A protein and the small-molecule ligand that binds it are described below.
Small molecule (SMILES): Cc1cc(CCCOc2c(C)cc(-c3noc(C(F)(F)F)n3)cc2C)on1

Binding-site contacts:
Ligand atom C3B contacts residue MET224 of chain 6.A at 3.6 Å (hydrophobic).
Ligand atom C5B contacts residue TYR152 of chain 6.A at 3.5 Å (hydrophobic).
Ligand atom CM2 contacts residue TYR128 of chain 6.A at 3.4 Å (hydrophobic).
Ligand atom C2C contacts residue TYR128 of chain 6.A at 3.2 Å (hydrophobic).
Ligand atom C1C contacts residue TYR128 of chain 6.A at 3.5 Å (hydrophobic).
Ligand atom F3 contacts residue PRO174 of chain 6.A at 2.9 Å.
Ligand atom CM6 contacts residue LEU25 of chain 6.C at 3.8 Å (hydrophobic).
Ligand atom N1A contacts residue PRO174 of chain 6.A at 3.5 Å.
Ligand atom C2C contacts residue ILE104 of chain 6.A at 3.8 Å (hydrophobic).
Ligand atom F3 contacts residue ALA150 of chain 6.A at 2.7 Å.
Ligand atom C3A contacts residue PHE186 of chain 6.A at 3.7 Å (hydrophobic).
Ligand atom F3 contacts residue MET151 of chain 6.A at 3.7 Å.
Ligand atom C4 contacts residue TYR197 of chain 6.A at 3.4 Å (hydrophobic).
Ligand atom O1A contacts residue ALA24 of chain 6.C at 3.3 Å.
Ligand atom N3A contacts residue TYR152 of chain 6.A at 3.8 Å.
Ligand atom F3 contacts residue VAL176 of chain 6.A at 3.6 Å.
Ligand atom C2A contacts residue PHE186 of chain 6.A at 3.5 Å (hydrophobic).
Ligand atom F3 contacts residue SER175 of chain 6.A at 2.8 Å.
Ligand atom F2 contacts residue VAL176 of chain 6.A at 2.7 Å.
Ligand atom C2B contacts residue ILE104 of chain 6.A at 3.8 Å (hydrophobic).
Ligand atom CM2 contacts residue ILE104 of chain 6.A at 3.6 Å (hydrophobic).
Ligand atom CM4 contacts residue ALA150 of chain 6.A at 3.6 Å (hydrophobic).
Ligand atom CM6 contacts residue TYR152 of chain 6.A at 3.4 Å (hydrophobic).
Ligand atom CM3 contacts residue ASN219 of chain 6.A at 3.8 Å.
Ligand atom F1 contacts residue ALA150 of chain 6.A at 3.8 Å.
Ligand atom CM6 contacts residue VAL188 of chain 6.A at 3.8 Å (hydrophobic).
Ligand atom C2A contacts residue TYR152 of chain 6.A at 3.7 Å (hydrophobic).
Ligand atom O1A contacts residue PRO174 of chain 6.A at 3.5 Å.
Ligand atom C1C contacts residue TYR197 of chain 6.A at 3.5 Å (hydrophobic).
Ligand atom C3C contacts residue TYR128 of chain 6.A at 3.3 Å (hydrophobic).
Ligand atom N1A contacts residue ALA24 of chain 6.C at 3.2 Å.
Ligand atom CM4 contacts residue VAL176 of chain 6.A at 3.8 Å (hydrophobic).
Ligand atom N3A contacts residue PHE186 of chain 6.A at 3.4 Å.
Ligand atom CM2 contacts residue MET224 of chain 6.A at 3.5 Å (hydrophobic).
Ligand atom C3 contacts residue LEU106 of chain 6.A at 3.8 Å (hydrophobic).
Ligand atom O1 contacts residue MET221 of chain 6.A at 3.7 Å.
Ligand atom F1 contacts residue PHE186 of chain 6.A at 3.8 Å.
Ligand atom F1 contacts residue MET224 of chain 6.A at 3.6 Å.
Ligand atom C6B contacts residue TYR152 of chain 6.A at 3.6 Å (hydrophobic).
Ligand atom F3 contacts residue TYR152 of chain 6.A at 3.6 Å.

Sequence of chain 6.A:
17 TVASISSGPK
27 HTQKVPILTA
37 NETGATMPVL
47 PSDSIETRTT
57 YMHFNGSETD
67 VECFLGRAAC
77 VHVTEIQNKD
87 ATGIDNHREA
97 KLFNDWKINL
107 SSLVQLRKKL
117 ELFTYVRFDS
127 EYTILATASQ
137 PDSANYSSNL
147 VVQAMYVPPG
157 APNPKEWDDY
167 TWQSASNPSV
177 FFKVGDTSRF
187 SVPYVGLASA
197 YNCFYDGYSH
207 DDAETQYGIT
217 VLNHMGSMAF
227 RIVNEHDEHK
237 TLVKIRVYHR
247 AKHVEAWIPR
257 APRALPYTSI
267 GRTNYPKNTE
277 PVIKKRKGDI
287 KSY

Sequence of chain 7.C:
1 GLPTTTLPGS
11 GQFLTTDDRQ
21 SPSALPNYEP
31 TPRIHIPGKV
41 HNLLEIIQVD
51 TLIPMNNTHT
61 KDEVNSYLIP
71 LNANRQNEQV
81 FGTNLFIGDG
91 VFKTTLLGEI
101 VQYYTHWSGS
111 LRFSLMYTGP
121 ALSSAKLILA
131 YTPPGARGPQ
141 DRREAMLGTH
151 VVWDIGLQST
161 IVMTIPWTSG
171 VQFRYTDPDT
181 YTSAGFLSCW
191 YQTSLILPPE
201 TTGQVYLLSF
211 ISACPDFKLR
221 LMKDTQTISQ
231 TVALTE

Sequence of chain 6.C:
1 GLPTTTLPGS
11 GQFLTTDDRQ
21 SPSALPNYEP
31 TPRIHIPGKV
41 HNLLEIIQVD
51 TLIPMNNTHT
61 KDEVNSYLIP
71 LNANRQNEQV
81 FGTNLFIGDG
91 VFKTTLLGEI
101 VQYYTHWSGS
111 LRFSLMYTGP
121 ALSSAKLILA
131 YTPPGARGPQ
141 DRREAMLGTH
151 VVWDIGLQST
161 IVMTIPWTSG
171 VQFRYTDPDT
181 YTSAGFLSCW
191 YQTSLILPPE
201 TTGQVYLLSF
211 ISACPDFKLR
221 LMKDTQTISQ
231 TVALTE